Sequence of chain 1.A:
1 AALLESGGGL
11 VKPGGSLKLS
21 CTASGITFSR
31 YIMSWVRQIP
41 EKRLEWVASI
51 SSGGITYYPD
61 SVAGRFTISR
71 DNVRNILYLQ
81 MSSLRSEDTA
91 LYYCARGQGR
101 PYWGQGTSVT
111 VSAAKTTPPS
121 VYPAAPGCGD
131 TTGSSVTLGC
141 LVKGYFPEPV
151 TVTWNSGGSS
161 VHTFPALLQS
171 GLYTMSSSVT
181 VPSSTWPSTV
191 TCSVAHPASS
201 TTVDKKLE

Sequence of chain 1.B:
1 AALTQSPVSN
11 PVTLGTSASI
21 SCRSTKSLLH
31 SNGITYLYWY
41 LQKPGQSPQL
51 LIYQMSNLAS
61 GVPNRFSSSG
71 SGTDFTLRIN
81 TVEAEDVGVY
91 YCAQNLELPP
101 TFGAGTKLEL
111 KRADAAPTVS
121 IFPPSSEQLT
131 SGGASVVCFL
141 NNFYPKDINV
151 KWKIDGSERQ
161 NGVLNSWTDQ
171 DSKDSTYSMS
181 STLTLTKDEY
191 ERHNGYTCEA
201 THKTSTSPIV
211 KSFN

A protein and the small-molecule ligand that binds it are described below.
Small molecule (SMILES): O=C(O)CCCC(=O)Nc1ccc(/C=C/c2ccccc2)cc1

Binding-site contacts:
Ligand atom C18 contacts residue ASN95 of chain 1.B at 4.0 Å.
Ligand atom C7 contacts residue PHE102 of chain 1.B at 3.9 Å (hydrophobic).
Ligand atom C13 contacts residue GLY97 of chain 1.A at 3.7 Å.
Ligand atom C11 contacts residue GLY97 of chain 1.A at 3.6 Å.
Ligand atom C5 contacts residue TRP103 of chain 1.A at 3.7 Å (hydrophobic).
Ligand atom C10 contacts residue GLY97 of chain 1.A at 4.0 Å.
Ligand atom C10 contacts residue TYR38 of chain 1.B at 3.0 Å (hydrophobic).
Ligand atom C4 contacts residue VAL36 of chain 1.A at 4.0 Å (hydrophobic).
Ligand atom C13 contacts residue PRO100 of chain 1.B at 3.9 Å (hydrophobic).
Ligand atom C3 contacts residue TRP103 of chain 1.A at 3.5 Å (hydrophobic).
Ligand atom C8 contacts residue ALA95 of chain 1.A at 4.0 Å (hydrophobic).
Ligand atom C1 contacts residue TYR38 of chain 1.B at 4.0 Å (hydrophobic).
Ligand atom C3 contacts residue PRO48 of chain 1.B at 3.6 Å (hydrophobic).
Ligand atom C7 contacts residue TYR38 of chain 1.B at 3.2 Å (hydrophobic).
Ligand atom C20 contacts residue LEU96 of chain 1.B at 3.1 Å (hydrophobic).
Ligand atom C11 contacts residue TYR38 of chain 1.B at 3.8 Å (hydrophobic).
Ligand atom C19 contacts residue LEU98 of chain 1.B at 3.5 Å (hydrophobic).
Ligand atom C17 contacts residue LEU98 of chain 1.B at 3.9 Å (hydrophobic).
Ligand atom C17 contacts residue GLU97 of chain 1.B at 3.7 Å.
Ligand atom C13 contacts residue SER34 of chain 1.A at 3.9 Å.
Ligand atom C11 contacts residue ASN95 of chain 1.B at 3.7 Å.
Ligand atom C19 contacts residue GLU97 of chain 1.B at 3.4 Å.
Ligand atom O21 contacts residue LEU96 of chain 1.B at 2.7 Å (h-bond).
Ligand atom C1 contacts residue TRP103 of chain 1.A at 3.1 Å (hydrophobic).
Ligand atom C8 contacts residue TYR38 of chain 1.B at 4.0 Å (hydrophobic).
Ligand atom C6 contacts residue TRP103 of chain 1.A at 3.3 Å (hydrophobic).
Ligand atom N15 contacts residue ASN95 of chain 1.B at 3.7 Å.
Ligand atom C19 contacts residue LEU96 of chain 1.B at 2.9 Å (hydrophobic).
Ligand atom C17 contacts residue ASN95 of chain 1.B at 4.0 Å.
Ligand atom C12 contacts residue GLY97 of chain 1.A at 3.5 Å.
Ligand atom C2 contacts residue TRP103 of chain 1.A at 3.5 Å (hydrophobic).
Ligand atom C5 contacts residue VAL36 of chain 1.A at 3.6 Å (hydrophobic).
Ligand atom C2 contacts residue PRO48 of chain 1.B at 3.7 Å (hydrophobic).
Ligand atom C9 contacts residue TYR38 of chain 1.B at 3.9 Å (hydrophobic).
Ligand atom O23 contacts residue ILE32 of chain 1.A at 3.3 Å.
Ligand atom C7 contacts residue TRP103 of chain 1.A at 3.9 Å (hydrophobic).
Ligand atom N15 contacts residue GLY97 of chain 1.A at 3.9 Å.
Ligand atom C19 contacts residue ASN95 of chain 1.B at 4.0 Å.
Ligand atom C12 contacts residue PRO100 of chain 1.B at 3.8 Å (hydrophobic).
Ligand atom C4 contacts residue TRP103 of chain 1.A at 3.7 Å (hydrophobic).